The small molecule below binds the protein below.
Small molecule (SMILES): CC(C)(C)n1nc(-c2ccc3nc(OC4CCC4)ccc3c2)c(C(N)=O)c1N

Binding-site contacts:
Ligand atom N3 contacts residue MET89 of chain 1.A at 3.8 Å.
Ligand atom C6 contacts residue MET89 of chain 1.A at 3.8 Å (hydrophobic).
Ligand atom N4 contacts residue TYR108 of chain 1.A at 3.6 Å.
Ligand atom C17 contacts residue ALA55 of chain 1.A at 3.4 Å (hydrophobic).
Ligand atom C14 contacts residue PHE173 of chain 1.A at 3.6 Å (hydrophobic).
Ligand atom C17 contacts residue LYS57 of chain 1.A at 3.8 Å.
Ligand atom C12 contacts residue MET89 of chain 1.A at 3.4 Å (hydrophobic).
Ligand atom N4 contacts residue LEU158 of chain 1.A at 3.9 Å.
Ligand atom C9 contacts residue LYS57 of chain 1.A at 3.8 Å.
Ligand atom N2 contacts residue MET89 of chain 1.A at 3.2 Å.
Ligand atom C7 contacts residue MET89 of chain 1.A at 3.2 Å (hydrophobic).
Ligand atom O1 contacts residue TYR108 of chain 1.A at 2.9 Å (h-bond).
Ligand atom C11 contacts residue LEU103 of chain 1.A at 3.8 Å (hydrophobic).
Ligand atom C13 contacts residue LEU175 of chain 1.A at 3.6 Å (hydrophobic).
Ligand atom O1 contacts residue VAL107 of chain 1.A at 3.6 Å.
Ligand atom C14 contacts residue LEU175 of chain 1.A at 3.8 Å (hydrophobic).
Ligand atom C9 contacts residue ILE171 of chain 1.A at 3.8 Å (hydrophobic).
Ligand atom C11 contacts residue MET89 of chain 1.A at 3.0 Å (hydrophobic).
Ligand atom C19 contacts residue ALA55 of chain 1.A at 3.4 Å (hydrophobic).
Ligand atom C17 contacts residue LEU103 of chain 1.A at 3.4 Å (hydrophobic).
Ligand atom C8 contacts residue MET89 of chain 1.A at 3.3 Å (hydrophobic).
Ligand atom O1 contacts residue ALA55 of chain 1.A at 3.6 Å.
Ligand atom N1 contacts residue VAL42 of chain 1.A at 3.3 Å.
Ligand atom C17 contacts residue MET89 of chain 1.A at 3.5 Å (hydrophobic).
Ligand atom O contacts residue MET89 of chain 1.A at 3.2 Å.
Ligand atom C19 contacts residue GLU106 of chain 1.A at 3.8 Å.
Ligand atom O1 contacts residue GLU106 of chain 1.A at 3.9 Å.
Ligand atom N3 contacts residue ALA55 of chain 1.A at 3.2 Å.
Ligand atom C4 contacts residue VAL42 of chain 1.A at 3.6 Å (hydrophobic).
Ligand atom C16 contacts residue LEU103 of chain 1.A at 3.1 Å (hydrophobic).
Ligand atom C10 contacts residue ILE171 of chain 1.A at 3.7 Å (hydrophobic).
Ligand atom O contacts residue LEU91 of chain 1.A at 3.6 Å.
Ligand atom C2 contacts residue GLY35 of chain 1.A at 3.7 Å.
Ligand atom C20 contacts residue LEU158 of chain 1.A at 3.7 Å (hydrophobic).
Ligand atom N3 contacts residue GLU106 of chain 1.A at 3.0 Å (salt-bridge).
Ligand atom C9 contacts residue ASP172 of chain 1.A at 3.3 Å.
Ligand atom C2 contacts residue LEU34 of chain 1.A at 3.5 Å (hydrophobic).
Ligand atom C9 contacts residue MET89 of chain 1.A at 3.9 Å (hydrophobic).
Ligand atom C16 contacts residue MET89 of chain 1.A at 3.2 Å (hydrophobic).
Ligand atom O contacts residue LEU103 of chain 1.A at 3.5 Å.

Sequence of chain 1.A:
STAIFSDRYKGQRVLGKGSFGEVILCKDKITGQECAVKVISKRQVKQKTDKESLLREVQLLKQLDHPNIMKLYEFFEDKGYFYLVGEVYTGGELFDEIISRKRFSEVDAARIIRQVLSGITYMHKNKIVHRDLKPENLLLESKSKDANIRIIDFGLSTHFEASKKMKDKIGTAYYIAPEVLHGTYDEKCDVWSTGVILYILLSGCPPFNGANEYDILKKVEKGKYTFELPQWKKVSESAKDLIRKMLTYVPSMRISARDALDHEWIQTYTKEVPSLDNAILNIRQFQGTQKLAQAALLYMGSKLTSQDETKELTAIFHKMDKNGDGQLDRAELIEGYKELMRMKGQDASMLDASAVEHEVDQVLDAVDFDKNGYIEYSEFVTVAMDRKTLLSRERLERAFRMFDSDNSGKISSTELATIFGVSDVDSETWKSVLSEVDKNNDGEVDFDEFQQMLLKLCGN